This protein binds this small molecule.
Small molecule (SMILES): Nc1ncnc2c1ncn2[C@H]1C[C@H](O)[C@@H](CO[P](=O)(O)N[P](=O)(O)OP(=O)(O)O)O1

Sequence of chain 1.B:
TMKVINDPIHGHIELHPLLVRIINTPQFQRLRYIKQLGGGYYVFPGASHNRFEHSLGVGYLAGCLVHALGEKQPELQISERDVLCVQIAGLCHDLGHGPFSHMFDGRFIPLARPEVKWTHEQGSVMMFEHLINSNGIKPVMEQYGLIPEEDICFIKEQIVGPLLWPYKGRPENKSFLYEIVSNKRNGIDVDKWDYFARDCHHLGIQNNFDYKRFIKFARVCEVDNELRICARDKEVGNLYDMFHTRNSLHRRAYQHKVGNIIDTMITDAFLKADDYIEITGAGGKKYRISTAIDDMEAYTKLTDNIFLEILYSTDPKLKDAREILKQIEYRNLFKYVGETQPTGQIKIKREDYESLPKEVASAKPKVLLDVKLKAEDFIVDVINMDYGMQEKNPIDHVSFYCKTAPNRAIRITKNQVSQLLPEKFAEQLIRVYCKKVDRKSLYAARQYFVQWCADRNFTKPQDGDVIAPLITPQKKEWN

Binding-site contacts:
Ligand atom C8 contacts residue HIS109 of chain 1.B at 3.1 Å.
Ligand atom N9 contacts residue HIS109 of chain 1.B at 3.5 Å.
Ligand atom C3' contacts residue ASP213 of chain 1.B at 3.4 Å.
Ligand atom O1G contacts residue LYS206 of chain 1.B at 3.0 Å (salt-bridge).
Ligand atom O2G contacts residue ARG260 of chain 1.B at 2.8 Å (salt-bridge).
Ligand atom C2 contacts residue TYR268 of chain 1.B at 3.5 Å (hydrophobic).
Ligand atom PA contacts residue FE1 of chain 1.K at 3.3 Å.
Ligand atom O2G contacts residue TYR209 of chain 1.B at 2.4 Å (h-bond).
Ligand atom PG contacts residue MN1 of chain 1.M at 3.4 Å.
Ligand atom O5' contacts residue HIS109 of chain 1.B at 2.8 Å (h-bond).
Ligand atom N6 contacts residue TYR268 of chain 1.B at 3.1 Å (h-bond).
Ligand atom N1 contacts residue TYR268 of chain 1.B at 2.8 Å (h-bond).
Ligand atom O1A contacts residue ARG58 of chain 1.B at 3.0 Å (salt-bridge).
Ligand atom C2 contacts residue LEU44 of chain 1.B at 3.3 Å (hydrophobic).
Ligand atom O2A contacts residue HIS104 of chain 1.B at 3.0 Å (h-bond).
Ligand atom O3B contacts residue MN1 of chain 1.M at 3.5 Å.
Ligand atom O2A contacts residue HIS109 of chain 1.B at 3.4 Å (h-bond).
Ligand atom O4' contacts residue HIS109 of chain 1.B at 3.1 Å.
Ligand atom PA contacts residue MN1 of chain 1.L at 3.1 Å.
Ligand atom O3' contacts residue LEU44 of chain 1.B at 3.5 Å.
Ligand atom N3A contacts residue ASP205 of chain 1.B at 2.7 Å (salt-bridge).
Ligand atom O2A contacts residue MN1 of chain 1.L at 2.2 Å.
Ligand atom O2B contacts residue HIS109 of chain 1.B at 3.4 Å (h-bond).
Ligand atom C4' contacts residue ARG58 of chain 1.B at 3.4 Å.
Ligand atom O4' contacts residue ARG58 of chain 1.B at 3.1 Å (salt-bridge).
Ligand atom O1B contacts residue MN1 of chain 1.M at 2.1 Å.
Ligand atom O1G contacts residue MN1 of chain 1.M at 2.1 Å.
Ligand atom O2G contacts residue LYS206 of chain 1.B at 3.6 Å.
Ligand atom O2A contacts residue HIS127 of chain 1.B at 3.0 Å (h-bond).
Ligand atom O2A contacts residue ASP101 of chain 1.B at 3.3 Å (salt-bridge).
Ligand atom O1A contacts residue FE1 of chain 1.K at 2.2 Å.
Ligand atom O3' contacts residue GLN43 of chain 1.B at 2.9 Å (h-bond).
Ligand atom O1A contacts residue HIS61 of chain 1.B at 3.2 Å (h-bond).
Ligand atom O1A contacts residue ASP205 of chain 1.B at 3.2 Å (salt-bridge).
Ligand atom O3G contacts residue ARG260 of chain 1.B at 2.8 Å (salt-bridge).
Ligand atom O1A contacts residue ASP101 of chain 1.B at 3.1 Å (salt-bridge).
Ligand atom N6 contacts residue GLN269 of chain 1.B at 3.5 Å (h-bond).
Ligand atom C6 contacts residue TYR268 of chain 1.B at 3.1 Å (hydrophobic).
Ligand atom O3' contacts residue ASP213 of chain 1.B at 2.7 Å (salt-bridge).
Ligand atom PB contacts residue MN1 of chain 1.M at 3.4 Å.